This protein binds this small molecule.
Small molecule (SMILES): Nc1nc2c(ncn2[C@H]2C[C@H](O)[C@@H](CO[P](=O)(O)N[P](=O)(O)OP(=O)(O)O)O2)c(=O)[nH]1

Binding-site contacts:
Ligand atom O5' contacts residue HIS109 of chain 1.P at 3.1 Å (h-bond).
Ligand atom O2A contacts residue HIS104 of chain 1.P at 3.2 Å (h-bond).
Ligand atom PA contacts residue ARG58 of chain 1.P at 3.5 Å.
Ligand atom O1A contacts residue HIS61 of chain 1.P at 3.2 Å (h-bond).
Ligand atom O3' contacts residue ASP213 of chain 1.P at 2.5 Å (salt-bridge).
Ligand atom O2B contacts residue ASP205 of chain 1.P at 3.0 Å (salt-bridge).
Ligand atom O3' contacts residue TYR209 of chain 1.P at 3.5 Å.
Ligand atom O1B contacts residue HIS127 of chain 1.P at 3.3 Å.
Ligand atom O4' contacts residue HIS109 of chain 1.P at 3.4 Å.
Ligand atom O6 contacts residue GLN269 of chain 1.P at 2.7 Å (h-bond).
Ligand atom O2A contacts residue ASP101 of chain 1.P at 2.7 Å (salt-bridge).
Ligand atom N2 contacts residue LEU44 of chain 1.P at 3.0 Å (h-bond).
Ligand atom N7 contacts residue HIS264 of chain 1.P at 3.3 Å.
Ligand atom PB contacts residue ASP205 of chain 1.P at 3.2 Å.
Ligand atom C3' contacts residue TYR209 of chain 1.P at 3.4 Å (hydrophobic).
Ligand atom O2A contacts residue FE1 of chain 1.HE at 3.5 Å.
Ligand atom N9 contacts residue HIS109 of chain 1.P at 3.6 Å.
Ligand atom O3' contacts residue GLN43 of chain 1.P at 3.4 Å (h-bond).
Ligand atom O1A contacts residue ASP205 of chain 1.P at 3.1 Å (salt-bridge).
Ligand atom PA contacts residue MG1 of chain 1.IE at 3.2 Å.
Ligand atom O2B contacts residue MG1 of chain 1.JE at 2.2 Å.
Ligand atom PA contacts residue FE1 of chain 1.HE at 3.1 Å.
Ligand atom C4' contacts residue ARG58 of chain 1.P at 3.5 Å.
Ligand atom O1A contacts residue FE1 of chain 1.HE at 2.1 Å.
Ligand atom PA contacts residue ASP205 of chain 1.P at 3.2 Å.
Ligand atom PA contacts residue ASP101 of chain 1.P at 3.5 Å.
Ligand atom O2G contacts residue ARG260 of chain 1.P at 2.8 Å (salt-bridge).
Ligand atom O1A contacts residue ARG58 of chain 1.P at 2.7 Å (salt-bridge).
Ligand atom O3G contacts residue ARG260 of chain 1.P at 3.4 Å (salt-bridge).
Ligand atom O2A contacts residue MG1 of chain 1.IE at 2.2 Å.
Ligand atom N3A contacts residue ASP205 of chain 1.P at 2.3 Å (salt-bridge).
Ligand atom N3A contacts residue MG1 of chain 1.IE at 3.5 Å.
Ligand atom O4' contacts residue ARG58 of chain 1.P at 3.1 Å (salt-bridge).
Ligand atom O1G contacts residue LYS206 of chain 1.P at 2.6 Å (salt-bridge).
Ligand atom C3' contacts residue ASP213 of chain 1.P at 3.4 Å.
Ligand atom O1A contacts residue ASP101 of chain 1.P at 2.7 Å (salt-bridge).
Ligand atom O1G contacts residue MG1 of chain 1.JE at 2.8 Å.
Ligand atom O2A contacts residue HIS127 of chain 1.P at 2.4 Å (h-bond).
Ligand atom C6 contacts residue GLN269 of chain 1.P at 3.4 Å.
Ligand atom O2G contacts residue TYR209 of chain 1.P at 2.5 Å (h-bond).

Sequence of chain 1.P:
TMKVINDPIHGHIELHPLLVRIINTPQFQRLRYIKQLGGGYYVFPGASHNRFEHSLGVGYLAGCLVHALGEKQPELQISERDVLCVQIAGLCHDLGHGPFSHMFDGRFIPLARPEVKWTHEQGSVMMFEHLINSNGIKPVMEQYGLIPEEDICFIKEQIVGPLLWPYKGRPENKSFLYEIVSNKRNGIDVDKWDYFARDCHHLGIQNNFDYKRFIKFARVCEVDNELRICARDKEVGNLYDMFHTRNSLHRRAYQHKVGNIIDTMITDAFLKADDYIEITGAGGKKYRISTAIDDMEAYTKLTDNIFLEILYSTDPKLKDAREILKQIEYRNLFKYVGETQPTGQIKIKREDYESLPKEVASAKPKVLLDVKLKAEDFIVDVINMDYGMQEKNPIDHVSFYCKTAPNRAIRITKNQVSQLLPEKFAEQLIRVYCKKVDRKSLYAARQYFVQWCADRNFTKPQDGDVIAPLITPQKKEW